Binding-site contacts:
Ligand atom C4' contacts residue SO41 of chain 1.D at 3.4 Å.
Ligand atom C1' contacts residue THR89 of chain 1.A at 3.4 Å.
Ligand atom O6 contacts residue GLY91 of chain 1.A at 3.9 Å.
Ligand atom C3' contacts residue SO41 of chain 1.D at 3.8 Å.
Ligand atom C2' contacts residue GLU182 of chain 1.A at 3.7 Å.
Ligand atom N1 contacts residue GLY91 of chain 1.A at 3.2 Å (h-bond).
Ligand atom N3 contacts residue SER204 of chain 1.A at 3.8 Å.
Ligand atom O5' contacts residue ILE64 of chain 1.A at 3.7 Å.
Ligand atom O4' contacts residue THR89 of chain 1.A at 3.1 Å (h-bond).
Ligand atom N3 contacts residue THR90 of chain 1.A at 3.4 Å.
Ligand atom C9 contacts residue THR89 of chain 1.A at 3.7 Å.
Ligand atom C2' contacts residue MET181 of chain 1.A at 3.7 Å (hydrophobic).
Ligand atom O5' contacts residue ARG43 of chain 2.A at 2.9 Å.
Ligand atom O3' contacts residue GLU182 of chain 1.A at 3.1 Å (salt-bridge).
Ligand atom C2 contacts residue SER204 of chain 1.A at 3.2 Å.
Ligand atom O2' contacts residue GLU182 of chain 1.A at 2.4 Å (salt-bridge).
Ligand atom N7 contacts residue VAL179 of chain 1.A at 3.5 Å (h-bond).
Ligand atom C2 contacts residue THR90 of chain 1.A at 3.2 Å.
Ligand atom C3' contacts residue MET181 of chain 1.A at 3.9 Å (hydrophobic).
Ligand atom C2 contacts residue GLY91 of chain 1.A at 3.4 Å.
Ligand atom O3' contacts residue SO41 of chain 1.D at 3.3 Å (h-bond).
Ligand atom O2' contacts residue SO41 of chain 1.D at 2.8 Å (h-bond).
Ligand atom O2' contacts residue ARG86 of chain 1.A at 3.4 Å (salt-bridge).
Ligand atom N1 contacts residue THR90 of chain 1.A at 3.5 Å.
Ligand atom C5' contacts residue HIS5 of chain 2.A at 3.2 Å.
Ligand atom C4 contacts residue THR90 of chain 1.A at 3.8 Å.
Ligand atom C5 contacts residue VAL179 of chain 1.A at 3.6 Å (hydrophobic).
Ligand atom N8 contacts residue MET181 of chain 1.A at 3.8 Å.
Ligand atom C6 contacts residue GLY91 of chain 1.A at 3.5 Å.
Ligand atom N3 contacts residue THR89 of chain 1.A at 3.4 Å (h-bond).
Ligand atom O4' contacts residue SO41 of chain 1.D at 3.1 Å (h-bond).
Ligand atom O3' contacts residue ILE64 of chain 1.A at 3.5 Å.
Ligand atom O2' contacts residue GLU180 of chain 1.A at 3.3 Å.
Ligand atom C1' contacts residue SO41 of chain 1.D at 3.1 Å.
Ligand atom N8 contacts residue GLU180 of chain 1.A at 3.6 Å.
Ligand atom O6 contacts residue VAL179 of chain 1.A at 3.5 Å.
Ligand atom O5' contacts residue HIS5 of chain 2.A at 2.8 Å (h-bond).
Ligand atom C4' contacts residue ARG43 of chain 2.A at 3.8 Å.
Ligand atom O2' contacts residue MET181 of chain 1.A at 3.3 Å (h-bond).
Ligand atom C2' contacts residue SO41 of chain 1.D at 3.4 Å.

Sequence of chain 1.A:
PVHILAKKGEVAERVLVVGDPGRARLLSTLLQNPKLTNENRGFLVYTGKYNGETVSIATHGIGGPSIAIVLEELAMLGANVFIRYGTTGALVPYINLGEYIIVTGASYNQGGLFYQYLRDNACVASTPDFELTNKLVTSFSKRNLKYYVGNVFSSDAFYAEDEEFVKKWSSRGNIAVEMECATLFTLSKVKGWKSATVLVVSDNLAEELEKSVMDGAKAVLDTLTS

Sequence of chain 2.A:
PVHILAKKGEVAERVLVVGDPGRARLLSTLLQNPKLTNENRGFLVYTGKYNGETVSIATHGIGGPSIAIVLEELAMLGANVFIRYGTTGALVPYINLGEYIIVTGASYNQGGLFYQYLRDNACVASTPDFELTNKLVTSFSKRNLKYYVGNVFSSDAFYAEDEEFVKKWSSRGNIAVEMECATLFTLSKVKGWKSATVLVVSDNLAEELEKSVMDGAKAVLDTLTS

This small molecule binds to this protein.
Small molecule (SMILES): O=c1[nH]cnc2c([C@@H]3O[C@H](CO)[C@@H](O)[C@H]3O)n[nH]c12